Binding-site contacts:
Ligand atom CAC contacts residue TYR339 of chain 1.D at 3.6 Å (hydrophobic).
Ligand atom CAL contacts residue PHE425 of chain 1.D at 3.7 Å (hydrophobic).
Ligand atom CAV contacts residue LYS607 of chain 1.D at 3.8 Å.
Ligand atom CAN contacts residue TYR339 of chain 1.D at 3.8 Å (hydrophobic).
Ligand atom CAX contacts residue GLY423 of chain 1.D at 3.3 Å.
Ligand atom CAI contacts residue GLU403 of chain 1.D at 3.6 Å.
Ligand atom OAF contacts residue GLY423 of chain 1.D at 3.1 Å.
Ligand atom CAK contacts residue ILE399 of chain 1.D at 3.9 Å (hydrophobic).
Ligand atom OAW contacts residue HIS426 of chain 1.D at 3.9 Å.
Ligand atom OAH contacts residue GLY423 of chain 1.D at 3.5 Å.
Ligand atom CAC contacts residue ILE335 of chain 1.D at 3.8 Å (hydrophobic).
Ligand atom CAK contacts residue VAL402 of chain 1.D at 3.2 Å (hydrophobic).
Ligand atom CAA contacts residue VAL391 of chain 1.D at 3.8 Å (hydrophobic).
Ligand atom OAF contacts residue ARG470 of chain 1.D at 3.7 Å.
Ligand atom CAJ contacts residue TYR339 of chain 1.D at 3.8 Å (hydrophobic).
Ligand atom CAR contacts residue TYR467 of chain 1.D at 3.7 Å (hydrophobic).
Ligand atom OAF contacts residue PHE425 of chain 1.D at 3.3 Å.
Ligand atom CAY contacts residue HIS426 of chain 1.D at 3.7 Å.
Ligand atom CAQ contacts residue ILE398 of chain 1.D at 3.7 Å (hydrophobic).
Ligand atom CAI contacts residue VAL402 of chain 1.D at 3.6 Å (hydrophobic).
Ligand atom CAD contacts residue LEU332 of chain 1.D at 3.6 Å (hydrophobic).
Ligand atom CAN contacts residue GLY395 of chain 1.D at 3.9 Å.
Ligand atom CAM contacts residue TYR467 of chain 1.D at 3.7 Å (hydrophobic).
Ligand atom CAM contacts residue HIS426 of chain 1.D at 3.5 Å.
Ligand atom OAW contacts residue MET603 of chain 1.D at 3.8 Å.
Ligand atom CAZ contacts residue GLU403 of chain 1.D at 3.8 Å.
Ligand atom CAQ contacts residue ILE399 of chain 1.D at 3.6 Å (hydrophobic).
Ligand atom OAF contacts residue TYR467 of chain 1.D at 3.8 Å.
Ligand atom CAP contacts residue ILE399 of chain 1.D at 3.9 Å (hydrophobic).
Ligand atom CAP contacts residue ILE398 of chain 1.D at 3.8 Å (hydrophobic).
Ligand atom CAL contacts residue HIS426 of chain 1.D at 3.2 Å.
Ligand atom CAV contacts residue GLU403 of chain 1.D at 3.1 Å.
Ligand atom OAG contacts residue HIS426 of chain 1.D at 3.4 Å (h-bond).
Ligand atom CAX contacts residue HIS426 of chain 1.D at 4.0 Å.
Ligand atom CAX contacts residue TYR467 of chain 1.D at 3.8 Å (hydrophobic).
Ligand atom OAG contacts residue PHE425 of chain 1.D at 3.0 Å (h-bond).
Ligand atom CAP contacts residue GLY395 of chain 1.D at 3.9 Å.
Ligand atom CBG contacts residue ILE399 of chain 1.D at 3.5 Å (hydrophobic).
Ligand atom CBF contacts residue ILE429 of chain 1.D at 3.8 Å (hydrophobic).
Ligand atom CAE contacts residue LEU332 of chain 1.D at 4.0 Å (hydrophobic).

Sequence of chain 1.D:
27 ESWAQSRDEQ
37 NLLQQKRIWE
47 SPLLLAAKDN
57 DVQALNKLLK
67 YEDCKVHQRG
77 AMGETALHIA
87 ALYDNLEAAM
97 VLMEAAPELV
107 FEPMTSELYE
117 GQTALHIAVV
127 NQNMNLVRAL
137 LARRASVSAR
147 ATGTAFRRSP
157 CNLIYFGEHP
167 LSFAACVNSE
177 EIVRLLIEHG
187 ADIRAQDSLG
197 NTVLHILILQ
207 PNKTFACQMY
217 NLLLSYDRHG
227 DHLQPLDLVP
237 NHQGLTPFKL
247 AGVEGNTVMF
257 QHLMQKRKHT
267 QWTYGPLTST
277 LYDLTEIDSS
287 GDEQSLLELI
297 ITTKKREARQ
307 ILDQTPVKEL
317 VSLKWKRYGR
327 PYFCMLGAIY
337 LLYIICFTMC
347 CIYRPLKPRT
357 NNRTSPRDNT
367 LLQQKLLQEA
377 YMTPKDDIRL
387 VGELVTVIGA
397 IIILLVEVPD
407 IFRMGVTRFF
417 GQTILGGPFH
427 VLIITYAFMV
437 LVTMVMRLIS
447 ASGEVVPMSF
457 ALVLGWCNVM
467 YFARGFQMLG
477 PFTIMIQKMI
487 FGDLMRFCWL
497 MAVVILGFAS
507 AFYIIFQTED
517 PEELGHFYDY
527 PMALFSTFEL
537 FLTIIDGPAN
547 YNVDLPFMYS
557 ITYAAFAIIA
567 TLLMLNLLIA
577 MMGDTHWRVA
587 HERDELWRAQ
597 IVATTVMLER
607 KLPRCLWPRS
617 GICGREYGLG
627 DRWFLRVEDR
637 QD

A small-molecule ligand and the protein it binds are described below.
Small molecule (SMILES): CC(C)CCC[C@@H](C)[C@H]1CC[C@H]2[C@@H]3CC=C4C[C@@H](OC(=O)CCC(=O)O)CC[C@]4(C)[C@H]3CC[C@]12C